Sequence of chain 2.A:
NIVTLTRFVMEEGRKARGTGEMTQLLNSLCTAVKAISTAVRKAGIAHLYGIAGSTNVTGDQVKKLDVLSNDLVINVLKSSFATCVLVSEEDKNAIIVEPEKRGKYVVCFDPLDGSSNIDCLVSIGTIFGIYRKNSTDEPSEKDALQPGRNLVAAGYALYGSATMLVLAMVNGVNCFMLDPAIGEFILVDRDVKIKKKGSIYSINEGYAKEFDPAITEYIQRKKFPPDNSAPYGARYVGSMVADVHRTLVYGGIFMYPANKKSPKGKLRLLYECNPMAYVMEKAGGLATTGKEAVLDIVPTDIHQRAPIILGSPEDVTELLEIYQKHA

Binding-site contacts:
Ligand atom C4 contacts residue MET248 of chain 2.B at 3.7 Å (hydrophobic).
Ligand atom O4 contacts residue MET248 of chain 2.B at 3.5 Å (h-bond).
Ligand atom O2P contacts residue TYR215 of chain 2.B at 2.5 Å (h-bond).
Ligand atom C3 contacts residue MET248 of chain 2.B at 3.7 Å (hydrophobic).
Ligand atom C1 contacts residue PO41 of chain 2.I at 3.2 Å.
Ligand atom O3 contacts residue GLY122 of chain 2.B at 3.8 Å.
Ligand atom O6 contacts residue LYS274 of chain 2.B at 2.9 Å (salt-bridge).
Ligand atom C5 contacts residue GLY246 of chain 2.B at 3.9 Å.
Ligand atom C6 contacts residue TYR244 of chain 2.B at 3.8 Å (hydrophobic).
Ligand atom O1 contacts residue MG1 of chain 2.H at 2.3 Å.
Ligand atom C1 contacts residue GLU280 of chain 2.B at 3.7 Å.
Ligand atom O1P contacts residue ASN212 of chain 2.B at 3.8 Å.
Ligand atom C1 contacts residue MG1 of chain 2.H at 3.7 Å.
Ligand atom O3 contacts residue SER247 of chain 2.B at 3.6 Å.
Ligand atom O5 contacts residue LYS274 of chain 2.B at 2.9 Å (salt-bridge).
Ligand atom C1 contacts residue ASP121 of chain 2.B at 3.9 Å.
Ligand atom O3P contacts residue TYR264 of chain 2.B at 3.6 Å.
Ligand atom O2 contacts residue GLY246 of chain 2.B at 3.8 Å.
Ligand atom P contacts residue TYR215 of chain 2.B at 3.8 Å.
Ligand atom P contacts residue TYR264 of chain 2.B at 3.6 Å.
Ligand atom O1P contacts residue ARG243 of chain 2.A at 2.9 Å (salt-bridge).
Ligand atom O1 contacts residue GLU280 of chain 2.B at 2.7 Å (salt-bridge).
Ligand atom C5 contacts residue LYS274 of chain 2.B at 3.8 Å.
Ligand atom C4 contacts residue GLY246 of chain 2.B at 3.1 Å.
Ligand atom C6 contacts residue GLY246 of chain 2.B at 3.6 Å.
Ligand atom O3 contacts residue ASP121 of chain 2.B at 3.0 Å (salt-bridge).
Ligand atom O3P contacts residue ASN212 of chain 2.B at 2.9 Å (h-bond).
Ligand atom O2P contacts residue TYR264 of chain 2.B at 2.4 Å (h-bond).
Ligand atom O1 contacts residue ASP121 of chain 2.B at 2.6 Å (salt-bridge).
Ligand atom O3P contacts residue TYR244 of chain 2.B at 2.6 Å (h-bond).
Ligand atom O2 contacts residue GLY122 of chain 2.B at 3.8 Å.
Ligand atom O3P contacts residue ARG243 of chain 2.A at 3.8 Å.
Ligand atom O6 contacts residue TYR264 of chain 2.B at 3.5 Å.
Ligand atom O3 contacts residue MET248 of chain 2.B at 2.8 Å (h-bond).
Ligand atom O3 contacts residue GLY246 of chain 2.B at 3.8 Å.
Ligand atom O2 contacts residue PO41 of chain 2.I at 3.4 Å (h-bond).
Ligand atom P contacts residue ASN212 of chain 2.B at 3.6 Å.
Ligand atom O1 contacts residue PO41 of chain 2.I at 2.8 Å (h-bond).
Ligand atom C3 contacts residue ASP121 of chain 2.B at 3.8 Å.
Ligand atom C6 contacts residue LYS274 of chain 2.B at 3.8 Å.

Sequence of chain 2.B:
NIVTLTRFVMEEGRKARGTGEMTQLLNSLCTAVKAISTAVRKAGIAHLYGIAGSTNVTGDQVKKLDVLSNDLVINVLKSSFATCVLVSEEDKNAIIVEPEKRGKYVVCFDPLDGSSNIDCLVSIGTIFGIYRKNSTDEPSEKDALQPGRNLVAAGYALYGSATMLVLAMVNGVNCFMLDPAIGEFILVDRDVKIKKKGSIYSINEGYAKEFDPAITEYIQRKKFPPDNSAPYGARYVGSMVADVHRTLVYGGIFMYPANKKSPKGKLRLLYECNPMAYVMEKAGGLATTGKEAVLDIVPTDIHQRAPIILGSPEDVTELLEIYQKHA

This small molecule binds to this protein.
Small molecule (SMILES): O=P(O)(O)OC[C@H]1O[C@](O)(CO)[C@@H](O)[C@@H]1O